The protein below binds the small molecule below.
Small molecule (SMILES): CC(=O)N[C@@H]1[C@@H](O)[C@H](O)[C@@H](CO)O[C@H]1O

Binding-site contacts:
Ligand atom C7 contacts residue ASN315 of chain 31.B at 3.3 Å.
Ligand atom C4 contacts residue ASN315 of chain 31.B at 4.3 Å.
Ligand atom C6 contacts residue THR313 of chain 31.B at 4.5 Å.
Ligand atom C5 contacts residue ASN315 of chain 31.B at 3.7 Å.
Ligand atom C1 contacts residue ASN315 of chain 31.B at 1.4 Å.
Ligand atom O5 contacts residue ASN315 of chain 31.B at 2.4 Å (h-bond).
Ligand atom C8 contacts residue ILE281 of chain 31.B at 4.5 Å (hydrophobic).
Ligand atom C8 contacts residue ASN315 of chain 31.B at 3.5 Å.
Ligand atom N2 contacts residue ASN315 of chain 31.B at 2.8 Å (h-bond).
Ligand atom C6 contacts residue ASN315 of chain 31.B at 4.5 Å.
Ligand atom O5 contacts residue THR313 of chain 31.B at 4.3 Å.
Ligand atom O5 contacts residue VAL314 of chain 31.B at 3.8 Å.
Ligand atom C3 contacts residue ASN315 of chain 31.B at 3.8 Å.
Ligand atom O7 contacts residue ASN315 of chain 31.B at 4.2 Å.
Ligand atom C2 contacts residue ASN315 of chain 31.B at 2.5 Å.
Ligand atom C1 contacts residue VAL314 of chain 31.B at 4.4 Å (hydrophobic).

Sequence of chain 31.B:
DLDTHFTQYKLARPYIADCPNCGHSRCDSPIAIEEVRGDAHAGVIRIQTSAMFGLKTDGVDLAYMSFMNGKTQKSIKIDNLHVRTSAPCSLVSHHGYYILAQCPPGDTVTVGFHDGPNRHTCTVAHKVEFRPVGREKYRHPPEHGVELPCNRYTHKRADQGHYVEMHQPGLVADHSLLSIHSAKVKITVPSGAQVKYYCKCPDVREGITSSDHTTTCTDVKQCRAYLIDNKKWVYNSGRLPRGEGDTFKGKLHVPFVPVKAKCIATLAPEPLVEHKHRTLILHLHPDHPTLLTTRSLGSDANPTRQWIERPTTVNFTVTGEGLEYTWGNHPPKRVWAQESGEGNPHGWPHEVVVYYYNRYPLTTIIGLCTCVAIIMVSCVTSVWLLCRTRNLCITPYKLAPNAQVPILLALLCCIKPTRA